This protein binds this small molecule.
Small molecule (SMILES): CC1(C)[C@@H]2CC[C@@]1(C)C(=O)C2

Binding-site contacts:
Ligand atom C3 contacts residue THR103 of chain 1.B at 3.8 Å.
Ligand atom C5 contacts residue LEU252 of chain 1.B at 4.0 Å (hydrophobic).
Ligand atom C2 contacts residue TYR98 of chain 1.B at 3.4 Å (hydrophobic).
Ligand atom C2 contacts residue TRP89 of chain 1.B at 3.7 Å (hydrophobic).
Ligand atom C7 contacts residue CYN1 of chain 1.H at 4.4 Å.
Ligand atom C3 contacts residue LEU252 of chain 1.B at 4.2 Å (hydrophobic).
Ligand atom O contacts residue LEU252 of chain 1.B at 3.9 Å.
Ligand atom C8 contacts residue TRP89 of chain 1.B at 3.9 Å (hydrophobic).
Ligand atom C3 contacts residue TYR98 of chain 1.B at 3.4 Å (hydrophobic).
Ligand atom C2 contacts residue LEU255 of chain 1.B at 4.3 Å (hydrophobic).
Ligand atom C9 contacts residue VAL404 of chain 1.B at 4.2 Å (hydrophobic).
Ligand atom O contacts residue TYR98 of chain 1.B at 2.6 Å (h-bond).
Ligand atom C2 contacts residue LEU252 of chain 1.B at 4.0 Å (hydrophobic).
Ligand atom C3 contacts residue TRP89 of chain 1.B at 4.2 Å (hydrophobic).
Ligand atom C6 contacts residue CYN1 of chain 1.H at 3.3 Å.
Ligand atom O contacts residue TRP89 of chain 1.B at 3.2 Å.
Ligand atom C8 contacts residue ILE403 of chain 1.B at 4.0 Å (hydrophobic).
Ligand atom C4 contacts residue THR103 of chain 1.B at 4.4 Å.
Ligand atom C10 contacts residue TRP89 of chain 1.B at 3.9 Å (hydrophobic).
Ligand atom C5 contacts residue HEM1 of chain 1.F at 3.8 Å.
Ligand atom C5 contacts residue CYN1 of chain 1.H at 3.4 Å.
Ligand atom C8 contacts residue VAL303 of chain 1.B at 4.0 Å (hydrophobic).
Ligand atom C4 contacts residue HEM1 of chain 1.F at 3.6 Å.
Ligand atom C10 contacts residue VAL404 of chain 1.B at 4.0 Å (hydrophobic).
Ligand atom C1 contacts residue LEU255 of chain 1.B at 4.5 Å (hydrophobic).
Ligand atom C10 contacts residue LEU255 of chain 1.B at 3.9 Å (hydrophobic).
Ligand atom C8 contacts residue ASP305 of chain 1.B at 3.6 Å.
Ligand atom C6 contacts residue LEU252 of chain 1.B at 3.8 Å (hydrophobic).
Ligand atom C9 contacts residue HEM1 of chain 1.F at 4.2 Å.
Ligand atom C1 contacts residue CYN1 of chain 1.H at 4.3 Å.
Ligand atom C6 contacts residue GLY256 of chain 1.B at 4.2 Å.
Ligand atom O contacts residue LEU255 of chain 1.B at 3.5 Å.
Ligand atom C9 contacts residue VAL303 of chain 1.B at 3.6 Å (hydrophobic).
Ligand atom C3 contacts residue ILE88 of chain 1.B at 4.2 Å (hydrophobic).
Ligand atom C1 contacts residue TRP89 of chain 1.B at 4.2 Å (hydrophobic).
Ligand atom C3 contacts residue HEM1 of chain 1.F at 4.3 Å.
Ligand atom C4 contacts residue CYN1 of chain 1.H at 4.4 Å.
Ligand atom C10 contacts residue THR187 of chain 1.B at 3.9 Å.
Ligand atom C9 contacts residue CYN1 of chain 1.H at 3.6 Å.

Sequence of chain 1.B:
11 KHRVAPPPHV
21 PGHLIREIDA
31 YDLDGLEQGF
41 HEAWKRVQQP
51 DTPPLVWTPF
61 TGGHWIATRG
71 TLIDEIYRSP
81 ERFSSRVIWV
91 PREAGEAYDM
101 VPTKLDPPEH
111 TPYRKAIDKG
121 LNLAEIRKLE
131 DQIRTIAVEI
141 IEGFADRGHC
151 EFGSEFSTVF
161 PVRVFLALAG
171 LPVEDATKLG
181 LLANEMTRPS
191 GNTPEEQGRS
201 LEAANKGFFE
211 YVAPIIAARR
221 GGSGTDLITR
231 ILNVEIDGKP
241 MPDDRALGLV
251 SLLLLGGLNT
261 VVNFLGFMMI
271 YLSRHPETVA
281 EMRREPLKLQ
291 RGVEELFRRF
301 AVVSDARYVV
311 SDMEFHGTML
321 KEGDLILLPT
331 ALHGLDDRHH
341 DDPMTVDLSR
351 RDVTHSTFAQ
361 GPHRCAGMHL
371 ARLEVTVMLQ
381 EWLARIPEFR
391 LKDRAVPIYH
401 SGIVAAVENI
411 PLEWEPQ